This small molecule binds to this protein.
Small molecule (SMILES): CC(=O)N[C@H]1[C@@H](O[P](=O)(O)O[P](=O)(O)OC[C@H]2O[C@@H](n3ccc(=O)[nH]c3=O)[C@H](O)[C@@H]2O)O[C@H](CO)[C@@H](O)[C@@H]1O[C@H](C)C(=O)O

Binding-site contacts:
Ligand atom O1E contacts residue HIS71 of chain 1.A at 3.5 Å.
Ligand atom C2U contacts residue GLU163 of chain 1.A at 3.3 Å.
Ligand atom O5 contacts residue ARG128 of chain 1.A at 2.9 Å (salt-bridge).
Ligand atom C1D contacts residue VAL164 of chain 1.A at 3.7 Å (hydrophobic).
Ligand atom C1E contacts residue ALA107 of chain 1.A at 3.2 Å (hydrophobic).
Ligand atom C1D contacts residue GLU163 of chain 1.A at 3.6 Å.
Ligand atom O3D contacts residue GLY165 of chain 1.A at 2.7 Å (h-bond).
Ligand atom O1A contacts residue ARG128 of chain 1.A at 2.7 Å (salt-bridge).
Ligand atom O1E contacts residue HIS124 of chain 1.A at 2.8 Å (h-bond).
Ligand atom C6U contacts residue ARG228 of chain 1.A at 3.4 Å.
Ligand atom O2E contacts residue ALA105 of chain 1.A at 2.7 Å (h-bond).
Ligand atom C4U contacts residue ARG228 of chain 1.A at 3.4 Å.
Ligand atom O7 contacts residue ALA107 of chain 1.A at 3.6 Å.
Ligand atom O4D contacts residue ARG228 of chain 1.A at 3.4 Å (salt-bridge).
Ligand atom C3D contacts residue GLU167 of chain 1.A at 3.1 Å.
Ligand atom O2B contacts residue TYR227 of chain 1.A at 3.6 Å.
Ligand atom O3 contacts residue HIS71 of chain 1.A at 3.2 Å.
Ligand atom O1 contacts residue TYR227 of chain 1.A at 3.4 Å.
Ligand atom O2E contacts residue ASP106 of chain 1.A at 3.3 Å (salt-bridge).
Ligand atom O3D contacts residue GLU167 of chain 1.A at 2.5 Å (salt-bridge).
Ligand atom O1E contacts residue ALA107 of chain 1.A at 3.3 Å.
Ligand atom O2U contacts residue LYS189 of chain 1.A at 3.0 Å.
Ligand atom O4D contacts residue GLU163 of chain 1.A at 3.2 Å (salt-bridge).
Ligand atom O4D contacts residue VAL164 of chain 1.A at 3.3 Å.
Ligand atom O2E contacts residue THR104 of chain 1.A at 3.4 Å.
Ligand atom N3U contacts residue ARG228 of chain 1.A at 3.5 Å (salt-bridge).
Ligand atom O6 contacts residue ARG128 of chain 1.A at 3.6 Å (salt-bridge).
Ligand atom C1 contacts residue ARG128 of chain 1.A at 3.6 Å.
Ligand atom C5D contacts residue TRP127 of chain 1.A at 3.5 Å (hydrophobic).
Ligand atom N1U contacts residue GLU163 of chain 1.A at 3.4 Å (salt-bridge).
Ligand atom PB contacts residue ARG228 of chain 1.A at 3.6 Å.
Ligand atom O2E contacts residue ALA107 of chain 1.A at 2.9 Å (h-bond).
Ligand atom O1B contacts residue ARG228 of chain 1.A at 3.4 Å (salt-bridge).
Ligand atom O2B contacts residue ARG228 of chain 1.A at 3.0 Å (salt-bridge).
Ligand atom O2U contacts residue GLU163 of chain 1.A at 3.3 Å (salt-bridge).
Ligand atom O1B contacts residue TRP127 of chain 1.A at 3.4 Å (h-bond).
Ligand atom O1A contacts residue TRP127 of chain 1.A at 3.0 Å (h-bond).
Ligand atom C5U contacts residue ARG228 of chain 1.A at 3.3 Å.
Ligand atom C8 contacts residue GLY126 of chain 1.A at 3.2 Å.
Ligand atom C8 contacts residue TRP127 of chain 1.A at 2.9 Å (hydrophobic).

Sequence of chain 1.A:
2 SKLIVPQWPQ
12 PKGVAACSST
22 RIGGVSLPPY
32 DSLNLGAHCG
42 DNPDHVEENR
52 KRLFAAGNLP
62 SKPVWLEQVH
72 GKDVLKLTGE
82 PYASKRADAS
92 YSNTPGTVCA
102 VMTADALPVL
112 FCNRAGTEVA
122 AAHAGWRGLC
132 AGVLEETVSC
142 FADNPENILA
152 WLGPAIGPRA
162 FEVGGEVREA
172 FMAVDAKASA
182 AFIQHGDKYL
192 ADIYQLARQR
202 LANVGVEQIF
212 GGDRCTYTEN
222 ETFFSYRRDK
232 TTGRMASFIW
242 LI